Binding-site contacts:
Ligand atom O6 contacts residue PHE88 of chain 1.B at 3.5 Å.
Ligand atom O5 contacts residue PHE88 of chain 1.B at 3.9 Å.
Ligand atom O1 contacts residue MYR1 of chain 1.F at 3.6 Å.
Ligand atom O1 contacts residue LEU131 of chain 1.B at 3.1 Å.
Ligand atom O2 contacts residue CYS86 of chain 1.B at 3.2 Å (h-bond).
Ligand atom O3 contacts residue ILE82 of chain 1.B at 3.7 Å.
Ligand atom C10 contacts residue GLY85 of chain 1.B at 3.5 Å.
Ligand atom C3 contacts residue ILE142 of chain 1.B at 3.8 Å (hydrophobic).
Ligand atom C11 contacts residue PHE65 of chain 1.B at 3.5 Å (hydrophobic).
Ligand atom O2 contacts residue ILE82 of chain 1.B at 3.8 Å.
Ligand atom O5 contacts residue LYS66 of chain 1.B at 2.8 Å (salt-bridge).
Ligand atom C2 contacts residue ILE142 of chain 1.B at 3.8 Å (hydrophobic).
Ligand atom O6 contacts residue LYS66 of chain 1.B at 3.5 Å (salt-bridge).
Ligand atom C8 contacts residue GLY85 of chain 1.B at 3.5 Å.
Ligand atom O5 contacts residue PHE65 of chain 1.B at 3.6 Å.
Ligand atom C3 contacts residue MET165 of chain 1.B at 3.5 Å (hydrophobic).
Ligand atom C11 contacts residue GLY85 of chain 1.B at 3.5 Å.
Ligand atom C5 contacts residue CYS86 of chain 1.B at 3.7 Å (hydrophobic).
Ligand atom O5 contacts residue HIS67 of chain 1.B at 2.5 Å (h-bond).
Ligand atom C13 contacts residue PHE88 of chain 1.B at 3.7 Å (hydrophobic).
Ligand atom O4 contacts residue GLY85 of chain 1.B at 3.8 Å.
Ligand atom C12 contacts residue PHE65 of chain 1.B at 3.6 Å (hydrophobic).
Ligand atom C2 contacts residue MYR1 of chain 1.F at 3.8 Å.
Ligand atom O2 contacts residue MET149 of chain 1.B at 3.9 Å.
Ligand atom C9 contacts residue GLY85 of chain 1.B at 3.3 Å.
Ligand atom C12 contacts residue LYS66 of chain 1.B at 3.9 Å.
Ligand atom C6 contacts residue ILE142 of chain 1.B at 3.7 Å (hydrophobic).
Ligand atom C12 contacts residue HIS67 of chain 1.B at 3.3 Å.
Ligand atom C3 contacts residue CYS86 of chain 1.B at 3.7 Å (hydrophobic).
Ligand atom C5 contacts residue ILE142 of chain 1.B at 3.7 Å (hydrophobic).
Ligand atom C1 contacts residue ILE142 of chain 1.B at 3.8 Å (hydrophobic).
Ligand atom O1 contacts residue MET165 of chain 1.B at 3.9 Å.
Ligand atom C4 contacts residue ILE142 of chain 1.B at 3.7 Å (hydrophobic).
Ligand atom C15 contacts residue ARG89 of chain 1.B at 3.9 Å.
Ligand atom C12 contacts residue PHE88 of chain 1.B at 3.9 Å (hydrophobic).
Ligand atom C4 contacts residue CYS86 of chain 1.B at 3.3 Å (hydrophobic).
Ligand atom O4 contacts residue ARG89 of chain 1.B at 3.5 Å.
Ligand atom C7 contacts residue GLY85 of chain 1.B at 3.9 Å.
Ligand atom C11 contacts residue HIS67 of chain 1.B at 3.2 Å.
Ligand atom O1 contacts residue VAL140 of chain 1.B at 3.8 Å.

Sequence of chain 1.B:
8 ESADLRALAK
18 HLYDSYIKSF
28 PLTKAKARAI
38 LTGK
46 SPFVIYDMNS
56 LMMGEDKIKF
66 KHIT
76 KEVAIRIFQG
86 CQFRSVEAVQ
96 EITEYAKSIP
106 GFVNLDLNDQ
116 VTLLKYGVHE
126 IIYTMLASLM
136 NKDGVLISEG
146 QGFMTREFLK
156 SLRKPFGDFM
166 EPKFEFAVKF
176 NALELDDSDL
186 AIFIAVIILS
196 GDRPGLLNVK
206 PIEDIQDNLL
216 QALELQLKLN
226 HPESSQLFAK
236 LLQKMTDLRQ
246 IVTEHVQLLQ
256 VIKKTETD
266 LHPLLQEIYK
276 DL

A protein and the small-molecule ligand that binds it are described below.
Small molecule (SMILES): O=c1cc(-c2ccc(O)c(O)c2)oc2cc(O)cc(O)c12